Sequence of chain 1.A:
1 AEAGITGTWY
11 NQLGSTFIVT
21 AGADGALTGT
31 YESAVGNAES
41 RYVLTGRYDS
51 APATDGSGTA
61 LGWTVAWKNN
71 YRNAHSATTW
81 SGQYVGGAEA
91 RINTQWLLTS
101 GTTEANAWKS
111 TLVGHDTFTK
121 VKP

Sequence of chain 2.A:
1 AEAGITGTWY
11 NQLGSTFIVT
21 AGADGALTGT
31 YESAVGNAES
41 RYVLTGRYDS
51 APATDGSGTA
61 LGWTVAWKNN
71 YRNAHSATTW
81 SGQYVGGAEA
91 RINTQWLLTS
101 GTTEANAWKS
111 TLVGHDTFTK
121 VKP

A protein and the small-molecule ligand that binds it are described below.
Small molecule (SMILES): NC(=O)CC[C@H](NC(=O)[C@@H]1CCCN1C(=O)[C@@H](N)Cc1c[nH]cn1)C(=O)NCC(=O)N1CCC[C@H]1C(=O)N1CCC[C@H]1C(=O)N[C@@H](CS)C(=O)N[C@@H](CCCC[NH3+])C(N)=O

Binding-site contacts:
Ligand atom N contacts residue ALA34 of chain 1.A at 3.8 Å.
Ligand atom CB contacts residue TRP67 of chain 1.A at 3.8 Å (hydrophobic).
Ligand atom CB contacts residue ALA88 of chain 2.A at 3.9 Å (hydrophobic).
Ligand atom OE1 contacts residue TRP67 of chain 1.A at 3.8 Å.
Ligand atom CA contacts residue LEA1 of chain 1.E at 2.4 Å.
Ligand atom NE2 contacts residue TRP67 of chain 1.A at 3.5 Å.
Ligand atom N contacts residue LEA1 of chain 1.E at 3.6 Å.
Ligand atom CG contacts residue TRP67 of chain 1.A at 3.4 Å (hydrophobic).
Ligand atom CB contacts residue TRP67 of chain 1.A at 3.7 Å (hydrophobic).
Ligand atom O contacts residue TRP67 of chain 1.A at 3.6 Å.
Ligand atom CG contacts residue TRP67 of chain 1.A at 3.9 Å (hydrophobic).
Ligand atom CG contacts residue ALA34 of chain 1.A at 3.2 Å (hydrophobic).
Ligand atom CE1 contacts residue TRP67 of chain 1.A at 3.4 Å (hydrophobic).
Ligand atom O contacts residue LEA1 of chain 1.E at 3.5 Å.
Ligand atom O contacts residue ALA34 of chain 1.A at 3.4 Å.
Ligand atom N contacts residue LEA1 of chain 1.E at 1.3 Å.
Ligand atom CD contacts residue ALA34 of chain 1.A at 3.7 Å (hydrophobic).
Ligand atom OE1 contacts residue LEU98 of chain 1.A at 3.7 Å.
Ligand atom CD contacts residue THR78 of chain 1.A at 3.8 Å.
Ligand atom NE2 contacts residue TRP96 of chain 1.A at 3.3 Å.
Ligand atom O contacts residue LEU13 of chain 1.A at 3.3 Å.
Ligand atom CB contacts residue LEA1 of chain 1.E at 3.7 Å.
Ligand atom C contacts residue SER33 of chain 1.A at 3.2 Å.
Ligand atom NE2 contacts residue SER76 of chain 1.A at 3.1 Å (h-bond).
Ligand atom CG contacts residue ALA88 of chain 2.A at 3.8 Å (hydrophobic).
Ligand atom CD contacts residue ALA88 of chain 2.A at 3.3 Å (hydrophobic).
Ligand atom O contacts residue SER33 of chain 1.A at 3.7 Å.
Ligand atom CB contacts residue TYR42 of chain 1.A at 3.7 Å (hydrophobic).
Ligand atom CD2 contacts residue SER76 of chain 1.A at 3.9 Å.
Ligand atom C contacts residue LEA1 of chain 1.E at 3.1 Å.
Ligand atom CG contacts residue VAL35 of chain 1.A at 3.5 Å (hydrophobic).
Ligand atom CA contacts residue ALA34 of chain 1.A at 3.6 Å (hydrophobic).
Ligand atom CA contacts residue SER33 of chain 1.A at 3.3 Å.
Ligand atom OE1 contacts residue THR78 of chain 1.A at 2.6 Å (h-bond).
Ligand atom CB contacts residue LEA1 of chain 1.E at 2.8 Å.
Ligand atom CG contacts residue TYR42 of chain 1.A at 3.6 Å (hydrophobic).
Ligand atom CA contacts residue LEA1 of chain 1.E at 3.6 Å.
Ligand atom O contacts residue SER33 of chain 1.A at 3.1 Å (h-bond).
Ligand atom CD contacts residue LEA1 of chain 1.E at 3.6 Å.
Ligand atom SG contacts residue LEA1 of chain 1.E at 1.8 Å.